Binding-site contacts:
Ligand atom C18 contacts residue TRP169 of chain 1.A at 3.6 Å (hydrophobic).
Ligand atom C19 contacts residue ASP193 of chain 1.A at 4.3 Å.
Ligand atom C18 contacts residue TRP174 of chain 1.A at 3.7 Å (hydrophobic).
Ligand atom C17 contacts residue ASP193 of chain 1.A at 3.8 Å.
Ligand atom C17 contacts residue TRP169 of chain 1.A at 3.5 Å (hydrophobic).
Ligand atom C20 contacts residue TRP169 of chain 1.A at 3.7 Å (hydrophobic).
Ligand atom C16 contacts residue ASP193 of chain 1.A at 3.3 Å.
Ligand atom C19 contacts residue TRP169 of chain 1.A at 3.7 Å (hydrophobic).
Ligand atom C8 contacts residue GLU197 of chain 1.A at 3.6 Å.
Ligand atom N2 contacts residue TRP169 of chain 1.A at 4.3 Å.
Ligand atom O2 contacts residue ARG195 of chain 1.A at 3.2 Å (salt-bridge).
Ligand atom C6 contacts residue GLU197 of chain 1.A at 3.9 Å.
Ligand atom C15 contacts residue ASP193 of chain 1.A at 3.3 Å.
Ligand atom C14 contacts residue TRP169 of chain 1.A at 3.7 Å (hydrophobic).
Ligand atom C13 contacts residue ASP193 of chain 1.A at 3.3 Å.
Ligand atom O2 contacts residue ASP193 of chain 1.A at 3.4 Å (salt-bridge).
Ligand atom C8 contacts residue TRP169 of chain 1.A at 3.8 Å (hydrophobic).
Ligand atom C7 contacts residue TRP169 of chain 1.A at 4.2 Å (hydrophobic).
Ligand atom C14 contacts residue PHE190 of chain 1.A at 4.3 Å (hydrophobic).
Ligand atom C11 contacts residue ASP193 of chain 1.A at 3.8 Å.
Ligand atom N2 contacts residue ARG195 of chain 1.A at 3.6 Å.
Ligand atom C15 contacts residue TRP169 of chain 1.A at 3.8 Å (hydrophobic).
Ligand atom C13 contacts residue TRP169 of chain 1.A at 4.0 Å (hydrophobic).
Ligand atom N2 contacts residue ASP193 of chain 1.A at 2.8 Å (salt-bridge).
Ligand atom C9 contacts residue GLU197 of chain 1.A at 4.4 Å.
Ligand atom C14 contacts residue ASP193 of chain 1.A at 3.4 Å.
Ligand atom C7 contacts residue GLU197 of chain 1.A at 3.9 Å.
Ligand atom C16 contacts residue ARG195 of chain 1.A at 4.0 Å.
Ligand atom C10 contacts residue CYS196 of chain 1.A at 4.1 Å (hydrophobic).
Ligand atom C12 contacts residue TRP169 of chain 1.A at 4.0 Å (hydrophobic).
Ligand atom C9 contacts residue CYS196 of chain 1.A at 3.4 Å (hydrophobic).
Ligand atom C20 contacts residue PHE190 of chain 1.A at 3.5 Å (hydrophobic).
Ligand atom C19 contacts residue TRP174 of chain 1.A at 3.6 Å (hydrophobic).
Ligand atom C18 contacts residue ASP193 of chain 1.A at 4.1 Å.
Ligand atom C11 contacts residue ARG195 of chain 1.A at 4.3 Å.
Ligand atom C13 contacts residue PHE190 of chain 1.A at 3.9 Å (hydrophobic).
Ligand atom C20 contacts residue ASP193 of chain 1.A at 4.2 Å.
Ligand atom C16 contacts residue TRP169 of chain 1.A at 3.8 Å (hydrophobic).
Ligand atom C12 contacts residue ASP193 of chain 1.A at 3.5 Å.
Ligand atom C19 contacts residue PHE190 of chain 1.A at 4.0 Å (hydrophobic).

Sequence of chain 1.A:
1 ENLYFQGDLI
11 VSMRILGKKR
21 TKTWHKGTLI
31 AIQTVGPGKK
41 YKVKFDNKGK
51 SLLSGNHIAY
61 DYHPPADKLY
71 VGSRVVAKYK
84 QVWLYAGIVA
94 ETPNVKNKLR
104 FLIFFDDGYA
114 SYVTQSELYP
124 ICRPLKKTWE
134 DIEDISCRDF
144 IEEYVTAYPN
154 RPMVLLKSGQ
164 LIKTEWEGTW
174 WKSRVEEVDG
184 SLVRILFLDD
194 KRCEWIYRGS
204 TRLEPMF

A protein and the small-molecule ligand that binds it are described below.
Small molecule (SMILES): O=C(NCc1ccco1)C1CCN(C(=O)[C@@H]2Cc3ccccc3CN2)CC1